Sequence of chain 12.E:
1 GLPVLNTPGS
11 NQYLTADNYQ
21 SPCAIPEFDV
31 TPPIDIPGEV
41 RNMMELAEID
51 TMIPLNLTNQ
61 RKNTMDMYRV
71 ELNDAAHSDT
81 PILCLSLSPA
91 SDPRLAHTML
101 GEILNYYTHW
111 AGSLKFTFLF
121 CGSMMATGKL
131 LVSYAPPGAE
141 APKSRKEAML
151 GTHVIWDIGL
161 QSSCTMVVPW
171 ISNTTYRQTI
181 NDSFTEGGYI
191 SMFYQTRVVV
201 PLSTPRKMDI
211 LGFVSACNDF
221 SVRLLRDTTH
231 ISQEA

Binding-site contacts:
Ligand atom C20 contacts residue LEU217 of chain 13.B at 3.8 Å (hydrophobic).
Ligand atom C19 contacts residue LEU217 of chain 13.B at 3.8 Å (hydrophobic).
Ligand atom C3 contacts residue MET109 of chain 13.B at 3.7 Å (hydrophobic).
Ligand atom CL3 contacts residue PHE111 of chain 13.B at 3.8 Å.
Ligand atom C12 contacts residue PHE111 of chain 13.B at 3.8 Å (hydrophobic).
Ligand atom C13 contacts residue PHE111 of chain 13.B at 3.7 Å (hydrophobic).
Ligand atom C9 contacts residue PHE214 of chain 13.B at 3.7 Å (hydrophobic).
Ligand atom C5 contacts residue TYR89 of chain 13.B at 3.5 Å (hydrophobic).
Ligand atom C20 contacts residue ILE171 of chain 13.B at 3.8 Å (hydrophobic).
Ligand atom CL2 contacts residue ALA24 of chain 12.E at 3.5 Å.
Ligand atom C7 contacts residue MET109 of chain 13.B at 3.3 Å (hydrophobic).
Ligand atom C6 contacts residue TYR89 of chain 13.B at 3.7 Å (hydrophobic).
Ligand atom C21 contacts residue HIS184 of chain 13.B at 3.6 Å.
Ligand atom C16 contacts residue ALA24 of chain 12.E at 3.8 Å (hydrophobic).
Ligand atom C11 contacts residue ILE87 of chain 13.B at 3.8 Å (hydrophobic).
Ligand atom C12 contacts residue ILE87 of chain 13.B at 3.8 Å (hydrophobic).
Ligand atom C2 contacts residue PHE214 of chain 13.B at 3.6 Å (hydrophobic).
Ligand atom O2 contacts residue VAL173 of chain 13.B at 3.4 Å.
Ligand atom C21 contacts residue TYR182 of chain 13.B at 3.8 Å (hydrophobic).
Ligand atom C10 contacts residue TYR136 of chain 13.B at 3.5 Å (hydrophobic).
Ligand atom O1 contacts residue PHE214 of chain 13.B at 3.8 Å.
Ligand atom CL3 contacts residue LEU217 of chain 13.B at 3.8 Å.
Ligand atom C16 contacts residue TYR136 of chain 13.B at 3.8 Å (hydrophobic).
Ligand atom C17 contacts residue ALA24 of chain 12.E at 3.7 Å (hydrophobic).
Ligand atom O1 contacts residue ILE87 of chain 13.B at 3.7 Å.
Ligand atom C13 contacts residue MET109 of chain 13.B at 3.4 Å (hydrophobic).
Ligand atom C17 contacts residue TYR136 of chain 13.B at 3.7 Å (hydrophobic).
Ligand atom O3 contacts residue PHE107 of chain 13.B at 3.6 Å.
Ligand atom C21 contacts residue SER105 of chain 13.B at 3.8 Å.
Ligand atom O1 contacts residue MET109 of chain 13.B at 3.7 Å.
Ligand atom O3 contacts residue TYR89 of chain 13.B at 3.6 Å.
Ligand atom C13 contacts residue ILE87 of chain 13.B at 3.7 Å (hydrophobic).
Ligand atom C7 contacts residue PHE214 of chain 13.B at 3.5 Å (hydrophobic).
Ligand atom CL2 contacts residue TYR136 of chain 13.B at 3.6 Å.
Ligand atom C8 contacts residue MET109 of chain 13.B at 3.4 Å (hydrophobic).
Ligand atom C14 contacts residue TYR136 of chain 13.B at 3.5 Å (hydrophobic).
Ligand atom CL2 contacts residue ILE25 of chain 12.E at 3.4 Å.
Ligand atom C1 contacts residue TYR182 of chain 13.B at 3.8 Å (hydrophobic).
Ligand atom C4 contacts residue MET109 of chain 13.B at 3.8 Å (hydrophobic).
Ligand atom C9 contacts residue VAL176 of chain 13.B at 3.6 Å (hydrophobic).

The small molecule below binds the protein below.
Small molecule (SMILES): COc1ccc(OCc2ccc(COc3c(Cl)cccc3Cl)cc2)c(Cl)c1

Sequence of chain 13.B:
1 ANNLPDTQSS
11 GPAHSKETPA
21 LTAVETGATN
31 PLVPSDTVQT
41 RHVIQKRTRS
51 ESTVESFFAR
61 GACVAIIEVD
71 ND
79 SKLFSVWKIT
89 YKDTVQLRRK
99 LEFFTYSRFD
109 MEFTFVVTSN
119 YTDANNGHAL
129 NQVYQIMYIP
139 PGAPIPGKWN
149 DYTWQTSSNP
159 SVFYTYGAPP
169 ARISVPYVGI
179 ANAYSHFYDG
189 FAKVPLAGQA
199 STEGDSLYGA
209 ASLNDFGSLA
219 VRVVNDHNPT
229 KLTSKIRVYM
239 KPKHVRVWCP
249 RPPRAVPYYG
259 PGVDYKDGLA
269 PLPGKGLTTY